The small molecule below binds the protein below.
Small molecule (SMILES): CC(=O)N[C@@H]1[C@@H](O)[C@H](O)[C@@H](CO)O[C@H]1O

Binding-site contacts:
Ligand atom C4 contacts residue ASN123 of chain 1.D at 4.2 Å.
Ligand atom C5 contacts residue ASN123 of chain 1.D at 3.6 Å.
Ligand atom N2 contacts residue ASN123 of chain 1.D at 3.4 Å (h-bond).
Ligand atom C8 contacts residue THR125 of chain 1.D at 4.0 Å.
Ligand atom C3 contacts residue ASN123 of chain 1.D at 3.6 Å.
Ligand atom O6 contacts residue ASN123 of chain 1.D at 4.4 Å.
Ligand atom C1 contacts residue ASN123 of chain 1.D at 1.4 Å.
Ligand atom C8 contacts residue ASN123 of chain 1.D at 3.1 Å.
Ligand atom C8 contacts residue VAL124 of chain 1.D at 3.8 Å (hydrophobic).
Ligand atom C7 contacts residue ASN123 of chain 1.D at 3.7 Å.
Ligand atom C2 contacts residue ASN123 of chain 1.D at 2.5 Å.
Ligand atom O5 contacts residue ASN123 of chain 1.D at 2.4 Å (h-bond).
Ligand atom O3 contacts residue ASN123 of chain 1.D at 3.8 Å.

Sequence of chain 1.D:
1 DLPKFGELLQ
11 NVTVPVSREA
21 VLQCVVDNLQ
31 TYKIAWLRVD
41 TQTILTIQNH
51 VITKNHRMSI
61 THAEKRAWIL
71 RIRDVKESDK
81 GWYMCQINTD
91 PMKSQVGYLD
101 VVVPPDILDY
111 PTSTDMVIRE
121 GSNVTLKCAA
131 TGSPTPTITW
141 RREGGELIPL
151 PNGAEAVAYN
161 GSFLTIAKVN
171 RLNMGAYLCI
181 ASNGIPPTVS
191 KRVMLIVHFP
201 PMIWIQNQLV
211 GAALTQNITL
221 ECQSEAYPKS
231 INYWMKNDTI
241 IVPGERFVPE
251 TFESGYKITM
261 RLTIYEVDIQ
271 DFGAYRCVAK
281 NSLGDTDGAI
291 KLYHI